Binding-site contacts:
Ligand atom O7 contacts residue ASN159 of chain 1.A at 3.5 Å (h-bond).
Ligand atom C4 contacts residue ASN159 of chain 1.A at 4.2 Å.
Ligand atom C3 contacts residue ASN159 of chain 1.A at 3.8 Å.
Ligand atom O3 contacts residue TRP216 of chain 1.C at 3.7 Å.
Ligand atom C7 contacts residue SER213 of chain 1.C at 3.8 Å.
Ligand atom C5 contacts residue TRP216 of chain 1.C at 4.4 Å (hydrophobic).
Ligand atom C3 contacts residue TRP216 of chain 1.C at 4.4 Å (hydrophobic).
Ligand atom N2 contacts residue TRP216 of chain 1.C at 4.2 Å.
Ligand atom C2 contacts residue TRP216 of chain 1.C at 3.9 Å (hydrophobic).
Ligand atom O4 contacts residue TRP216 of chain 1.C at 4.2 Å.
Ligand atom C1 contacts residue TRP216 of chain 1.C at 4.3 Å (hydrophobic).
Ligand atom C7 contacts residue PRO215 of chain 1.C at 4.4 Å (hydrophobic).
Ligand atom C3 contacts residue SER213 of chain 1.C at 4.2 Å.
Ligand atom O6 contacts residue TRP216 of chain 1.C at 3.4 Å.
Ligand atom C8 contacts residue SER213 of chain 1.C at 3.7 Å.
Ligand atom N2 contacts residue ASN159 of chain 1.A at 2.9 Å (h-bond).
Ligand atom C1 contacts residue ASN159 of chain 1.A at 1.4 Å.
Ligand atom N2 contacts residue SER213 of chain 1.C at 3.0 Å (h-bond).
Ligand atom C2 contacts residue SER213 of chain 1.C at 3.9 Å.
Ligand atom C8 contacts residue VAL236 of chain 1.A at 4.0 Å (hydrophobic).
Ligand atom O7 contacts residue TRP216 of chain 1.C at 2.8 Å (h-bond).
Ligand atom C7 contacts residue ASN159 of chain 1.A at 3.4 Å.
Ligand atom C8 contacts residue TRP216 of chain 1.C at 4.3 Å (hydrophobic).
Ligand atom O5 contacts residue TRP216 of chain 1.C at 3.8 Å.
Ligand atom C2 contacts residue ASN159 of chain 1.A at 2.5 Å.
Ligand atom O5 contacts residue ASN159 of chain 1.A at 2.4 Å (h-bond).
Ligand atom C1 contacts residue SER213 of chain 1.C at 4.0 Å.
Ligand atom C8 contacts residue PRO215 of chain 1.C at 4.4 Å (hydrophobic).
Ligand atom O7 contacts residue ARG214 of chain 1.C at 3.9 Å.
Ligand atom O7 contacts residue PRO215 of chain 1.C at 3.6 Å.
Ligand atom C8 contacts residue THR161 of chain 1.A at 4.0 Å.
Ligand atom C4 contacts residue TRP216 of chain 1.C at 4.1 Å (hydrophobic).
Ligand atom C5 contacts residue TRP216 of chain 1.C at 4.4 Å (hydrophobic).
Ligand atom C6 contacts residue TRP216 of chain 1.C at 4.3 Å (hydrophobic).
Ligand atom C1 contacts residue TRP216 of chain 1.C at 4.2 Å (hydrophobic).
Ligand atom C5 contacts residue ASN159 of chain 1.A at 3.6 Å.
Ligand atom O6 contacts residue THR161 of chain 1.A at 3.5 Å.
Ligand atom C8 contacts residue ASN159 of chain 1.A at 4.5 Å.
Ligand atom C6 contacts residue THR161 of chain 1.A at 3.6 Å.
Ligand atom C7 contacts residue TRP216 of chain 1.C at 3.7 Å (hydrophobic).

Sequence of chain 1.A:
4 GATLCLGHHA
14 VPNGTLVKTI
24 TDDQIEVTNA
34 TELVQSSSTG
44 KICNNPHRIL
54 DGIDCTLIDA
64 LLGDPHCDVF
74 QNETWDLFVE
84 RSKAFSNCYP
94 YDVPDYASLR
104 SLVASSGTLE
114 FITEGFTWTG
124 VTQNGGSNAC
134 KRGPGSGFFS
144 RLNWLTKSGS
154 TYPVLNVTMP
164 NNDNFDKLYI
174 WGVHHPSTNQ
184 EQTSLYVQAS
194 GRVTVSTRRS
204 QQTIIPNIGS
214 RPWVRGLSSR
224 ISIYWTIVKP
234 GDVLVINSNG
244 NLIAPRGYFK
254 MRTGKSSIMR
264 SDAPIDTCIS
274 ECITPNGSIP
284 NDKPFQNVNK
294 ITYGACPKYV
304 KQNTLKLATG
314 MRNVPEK

A small-molecule ligand and the protein it binds are described below.
Small molecule (SMILES): CC(=O)N[C@H]1[C@H](O[C@H]2[C@H](O)[C@@H](NC(C)=O)CO[C@@H]2CO)O[C@H](CO)[C@@H](O[C@@H]2O[C@H](CO)[C@@H](O)[C@H](O)[C@@H]2O)[C@@H]1O

Sequence of chain 1.C:
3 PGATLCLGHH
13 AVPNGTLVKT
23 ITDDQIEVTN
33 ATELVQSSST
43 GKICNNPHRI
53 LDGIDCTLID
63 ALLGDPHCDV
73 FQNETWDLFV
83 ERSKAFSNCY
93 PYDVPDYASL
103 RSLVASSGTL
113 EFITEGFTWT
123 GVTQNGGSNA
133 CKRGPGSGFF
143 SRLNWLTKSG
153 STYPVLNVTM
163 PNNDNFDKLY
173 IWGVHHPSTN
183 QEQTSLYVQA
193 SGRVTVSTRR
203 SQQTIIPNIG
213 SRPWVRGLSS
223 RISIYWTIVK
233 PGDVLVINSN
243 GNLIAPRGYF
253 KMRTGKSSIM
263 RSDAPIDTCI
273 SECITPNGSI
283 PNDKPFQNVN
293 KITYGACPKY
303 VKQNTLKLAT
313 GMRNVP